Binding-site contacts:
Ligand atom C15 contacts residue HIS41 of chain 2.A at 3.6 Å.
Ligand atom C8 contacts residue MET49 of chain 2.A at 3.8 Å (hydrophobic).
Ligand atom C10 contacts residue GLN189 of chain 2.A at 3.4 Å.
Ligand atom C11 contacts residue GLN189 of chain 2.A at 3.2 Å.
Ligand atom C9 contacts residue MET49 of chain 2.A at 3.9 Å (hydrophobic).
Ligand atom C contacts residue HIS164 of chain 2.A at 3.2 Å.
Ligand atom C6 contacts residue MET49 of chain 2.A at 3.5 Å (hydrophobic).
Ligand atom C1 contacts residue CYS145 of chain 2.A at 3.0 Å (hydrophobic).
Ligand atom O contacts residue ASN142 of chain 2.A at 4.0 Å.
Ligand atom C6 contacts residue HIS164 of chain 2.A at 3.7 Å.
Ligand atom C13 contacts residue DMS1 of chain 2.F at 3.8 Å.
Ligand atom C14 contacts residue MET49 of chain 2.A at 3.8 Å (hydrophobic).
Ligand atom C7 contacts residue HIS164 of chain 2.A at 4.0 Å.
Ligand atom C3 contacts residue HIS41 of chain 2.A at 3.9 Å.
Ligand atom C5 contacts residue HIS41 of chain 2.A at 4.1 Å.
Ligand atom O contacts residue SER144 of chain 2.A at 3.3 Å (h-bond).
Ligand atom N1 contacts residue DMS1 of chain 2.F at 4.0 Å.
Ligand atom O contacts residue GLY143 of chain 2.A at 3.2 Å (h-bond).
Ligand atom C12 contacts residue GLN189 of chain 2.A at 3.8 Å.
Ligand atom O contacts residue CYS145 of chain 2.A at 3.1 Å (h-bond).
Ligand atom O contacts residue LEU141 of chain 2.A at 3.8 Å.
Ligand atom C13 contacts residue MET49 of chain 2.A at 4.0 Å (hydrophobic).
Ligand atom C contacts residue HIS41 of chain 2.A at 3.5 Å.
Ligand atom C3 contacts residue HIS164 of chain 2.A at 3.5 Å.
Ligand atom C7 contacts residue MET49 of chain 2.A at 3.6 Å (hydrophobic).
Ligand atom N contacts residue ASN142 of chain 2.A at 3.8 Å.
Ligand atom C6 contacts residue HIS41 of chain 2.A at 3.2 Å.
Ligand atom C8 contacts residue ARG188 of chain 2.A at 3.9 Å.
Ligand atom C2 contacts residue HIS164 of chain 2.A at 4.0 Å.
Ligand atom N1 contacts residue HIS41 of chain 2.A at 4.0 Å.
Ligand atom N contacts residue CYS145 of chain 2.A at 4.1 Å.
Ligand atom C4 contacts residue DMS1 of chain 2.F at 3.5 Å.
Ligand atom C8 contacts residue MET165 of chain 2.A at 4.1 Å (hydrophobic).
Ligand atom C7 contacts residue MET165 of chain 2.A at 4.0 Å (hydrophobic).
Ligand atom C contacts residue CYS145 of chain 2.A at 1.8 Å (hydrophobic).
Ligand atom C4 contacts residue HIS41 of chain 2.A at 3.8 Å.
Ligand atom C7 contacts residue HIS41 of chain 2.A at 3.9 Å.
Ligand atom C5 contacts residue MET49 of chain 2.A at 3.6 Å (hydrophobic).
Ligand atom C16 contacts residue ASN142 of chain 2.A at 3.5 Å.
Ligand atom C7 contacts residue ASP187 of chain 2.A at 4.0 Å.

Sequence of chain 2.A:
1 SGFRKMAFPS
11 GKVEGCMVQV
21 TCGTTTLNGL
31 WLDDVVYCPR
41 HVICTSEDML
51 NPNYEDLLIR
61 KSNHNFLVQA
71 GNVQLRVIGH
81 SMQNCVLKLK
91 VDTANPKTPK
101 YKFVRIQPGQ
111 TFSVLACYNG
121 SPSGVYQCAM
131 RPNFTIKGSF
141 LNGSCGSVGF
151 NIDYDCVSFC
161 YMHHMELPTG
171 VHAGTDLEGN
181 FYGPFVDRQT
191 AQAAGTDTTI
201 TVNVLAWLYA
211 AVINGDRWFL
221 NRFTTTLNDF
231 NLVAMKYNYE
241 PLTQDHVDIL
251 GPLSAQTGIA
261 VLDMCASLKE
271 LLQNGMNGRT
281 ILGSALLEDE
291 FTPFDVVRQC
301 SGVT

The small molecule below binds the protein below.
Small molecule (SMILES): CC(=O)N1CCN(Cc2cccc3ccccc23)CC1